This protein binds this small molecule.
Small molecule (SMILES): CC(=O)N[C@@H]1[C@@H](O)[C@H](O)[C@@H](CO)O[C@H]1O

Sequence of chain 2.A:
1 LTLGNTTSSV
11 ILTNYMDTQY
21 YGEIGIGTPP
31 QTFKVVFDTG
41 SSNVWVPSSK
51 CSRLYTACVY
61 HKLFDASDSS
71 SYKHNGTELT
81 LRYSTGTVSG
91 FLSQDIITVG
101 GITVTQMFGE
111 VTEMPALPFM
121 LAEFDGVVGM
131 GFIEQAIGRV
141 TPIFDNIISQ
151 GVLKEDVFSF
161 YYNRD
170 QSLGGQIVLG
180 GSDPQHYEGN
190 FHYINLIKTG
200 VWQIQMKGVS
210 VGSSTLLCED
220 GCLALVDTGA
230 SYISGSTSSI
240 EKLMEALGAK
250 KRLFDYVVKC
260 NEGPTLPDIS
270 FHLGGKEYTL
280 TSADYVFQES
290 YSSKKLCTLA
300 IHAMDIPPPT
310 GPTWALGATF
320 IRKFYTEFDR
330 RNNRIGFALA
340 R

Binding-site contacts:
Ligand atom O7 contacts residue HIS74 of chain 2.A at 3.8 Å.
Ligand atom C2 contacts residue ASN75 of chain 2.A at 2.4 Å.
Ligand atom N2 contacts residue THR77 of chain 2.A at 4.4 Å.
Ligand atom C8 contacts residue ASN75 of chain 2.A at 3.3 Å.
Ligand atom C7 contacts residue ASN75 of chain 2.A at 3.5 Å.
Ligand atom C3 contacts residue ASN75 of chain 2.A at 3.8 Å.
Ligand atom O7 contacts residue ASN75 of chain 2.A at 3.4 Å (h-bond).
Ligand atom O5 contacts residue ASN75 of chain 2.A at 2.3 Å (h-bond).
Ligand atom C8 contacts residue HIS74 of chain 2.A at 4.5 Å.
Ligand atom C4 contacts residue ASN75 of chain 2.A at 4.2 Å.
Ligand atom C5 contacts residue ASN75 of chain 2.A at 3.6 Å.
Ligand atom C1 contacts residue ASN75 of chain 2.A at 1.4 Å.
Ligand atom N2 contacts residue ASN75 of chain 2.A at 3.0 Å (h-bond).
Ligand atom O5 contacts residue MET107 of chain 2.A at 4.4 Å.
Ligand atom C1 contacts residue THR77 of chain 2.A at 3.9 Å.